This small molecule binds to this protein.
Small molecule (SMILES): CC(=O)N[C@@H]1[C@@H](O)[C@H](O)[C@@H](CO)O[C@H]1O

Binding-site contacts:
Ligand atom C1 contacts residue SER156 of chain 12.E at 4.5 Å.
Ligand atom C1 contacts residue SER157 of chain 12.E at 4.2 Å.
Ligand atom O7 contacts residue ASN154 of chain 12.E at 4.0 Å.
Ligand atom O5 contacts residue SER157 of chain 12.E at 3.9 Å.
Ligand atom C7 contacts residue ASN154 of chain 12.E at 3.6 Å.
Ligand atom N2 contacts residue ASN154 of chain 12.E at 2.9 Å (h-bond).
Ligand atom C2 contacts residue ASN154 of chain 12.E at 2.5 Å.
Ligand atom C3 contacts residue ASN154 of chain 12.E at 3.8 Å.
Ligand atom C1 contacts residue ASN154 of chain 12.E at 1.4 Å.
Ligand atom C5 contacts residue ASN154 of chain 12.E at 3.6 Å.
Ligand atom O5 contacts residue ASN154 of chain 12.E at 2.4 Å (h-bond).
Ligand atom C8 contacts residue ASN154 of chain 12.E at 4.0 Å.
Ligand atom C4 contacts residue ASN154 of chain 12.E at 4.2 Å.

Sequence of chain 12.E:
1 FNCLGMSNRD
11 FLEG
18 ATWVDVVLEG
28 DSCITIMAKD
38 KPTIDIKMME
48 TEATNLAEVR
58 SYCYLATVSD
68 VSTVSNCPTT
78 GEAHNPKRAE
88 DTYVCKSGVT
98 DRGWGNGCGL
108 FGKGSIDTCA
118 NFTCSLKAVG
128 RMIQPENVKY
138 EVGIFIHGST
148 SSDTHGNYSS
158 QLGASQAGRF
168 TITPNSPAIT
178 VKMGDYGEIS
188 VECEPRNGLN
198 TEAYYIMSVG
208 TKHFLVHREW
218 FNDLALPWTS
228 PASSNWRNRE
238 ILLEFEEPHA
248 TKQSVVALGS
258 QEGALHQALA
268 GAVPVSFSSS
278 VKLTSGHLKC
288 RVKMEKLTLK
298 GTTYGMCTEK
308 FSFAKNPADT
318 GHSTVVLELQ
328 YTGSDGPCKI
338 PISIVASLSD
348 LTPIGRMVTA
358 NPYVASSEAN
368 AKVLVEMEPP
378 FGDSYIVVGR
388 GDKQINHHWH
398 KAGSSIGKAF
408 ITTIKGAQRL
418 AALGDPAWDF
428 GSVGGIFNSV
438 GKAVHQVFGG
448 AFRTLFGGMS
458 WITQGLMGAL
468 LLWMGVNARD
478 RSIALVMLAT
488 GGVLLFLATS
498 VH